Binding-site contacts:
Ligand atom O5 contacts residue TYR793 of chain 1.B at 4.5 Å.
Ligand atom C5 contacts residue TYR793 of chain 1.B at 4.0 Å (hydrophobic).
Ligand atom C8 contacts residue SER705 of chain 1.A at 3.8 Å.
Ligand atom C2 contacts residue ASN706 of chain 1.A at 2.5 Å.
Ligand atom O7 contacts residue ASN706 of chain 1.A at 3.7 Å.
Ligand atom C3 contacts residue ASN706 of chain 1.A at 3.8 Å.
Ligand atom C6 contacts residue TYR793 of chain 1.B at 4.2 Å (hydrophobic).
Ligand atom C1 contacts residue ASN706 of chain 1.A at 1.4 Å.
Ligand atom N2 contacts residue ASN706 of chain 1.A at 2.9 Å (h-bond).
Ligand atom C8 contacts residue ASN706 of chain 1.A at 4.0 Å.
Ligand atom C5 contacts residue ASN706 of chain 1.A at 3.7 Å.
Ligand atom C7 contacts residue ASN706 of chain 1.A at 3.5 Å.
Ligand atom O5 contacts residue ASN706 of chain 1.A at 2.4 Å (h-bond).
Ligand atom C4 contacts residue ASN706 of chain 1.A at 4.2 Å.

Sequence of chain 1.B:
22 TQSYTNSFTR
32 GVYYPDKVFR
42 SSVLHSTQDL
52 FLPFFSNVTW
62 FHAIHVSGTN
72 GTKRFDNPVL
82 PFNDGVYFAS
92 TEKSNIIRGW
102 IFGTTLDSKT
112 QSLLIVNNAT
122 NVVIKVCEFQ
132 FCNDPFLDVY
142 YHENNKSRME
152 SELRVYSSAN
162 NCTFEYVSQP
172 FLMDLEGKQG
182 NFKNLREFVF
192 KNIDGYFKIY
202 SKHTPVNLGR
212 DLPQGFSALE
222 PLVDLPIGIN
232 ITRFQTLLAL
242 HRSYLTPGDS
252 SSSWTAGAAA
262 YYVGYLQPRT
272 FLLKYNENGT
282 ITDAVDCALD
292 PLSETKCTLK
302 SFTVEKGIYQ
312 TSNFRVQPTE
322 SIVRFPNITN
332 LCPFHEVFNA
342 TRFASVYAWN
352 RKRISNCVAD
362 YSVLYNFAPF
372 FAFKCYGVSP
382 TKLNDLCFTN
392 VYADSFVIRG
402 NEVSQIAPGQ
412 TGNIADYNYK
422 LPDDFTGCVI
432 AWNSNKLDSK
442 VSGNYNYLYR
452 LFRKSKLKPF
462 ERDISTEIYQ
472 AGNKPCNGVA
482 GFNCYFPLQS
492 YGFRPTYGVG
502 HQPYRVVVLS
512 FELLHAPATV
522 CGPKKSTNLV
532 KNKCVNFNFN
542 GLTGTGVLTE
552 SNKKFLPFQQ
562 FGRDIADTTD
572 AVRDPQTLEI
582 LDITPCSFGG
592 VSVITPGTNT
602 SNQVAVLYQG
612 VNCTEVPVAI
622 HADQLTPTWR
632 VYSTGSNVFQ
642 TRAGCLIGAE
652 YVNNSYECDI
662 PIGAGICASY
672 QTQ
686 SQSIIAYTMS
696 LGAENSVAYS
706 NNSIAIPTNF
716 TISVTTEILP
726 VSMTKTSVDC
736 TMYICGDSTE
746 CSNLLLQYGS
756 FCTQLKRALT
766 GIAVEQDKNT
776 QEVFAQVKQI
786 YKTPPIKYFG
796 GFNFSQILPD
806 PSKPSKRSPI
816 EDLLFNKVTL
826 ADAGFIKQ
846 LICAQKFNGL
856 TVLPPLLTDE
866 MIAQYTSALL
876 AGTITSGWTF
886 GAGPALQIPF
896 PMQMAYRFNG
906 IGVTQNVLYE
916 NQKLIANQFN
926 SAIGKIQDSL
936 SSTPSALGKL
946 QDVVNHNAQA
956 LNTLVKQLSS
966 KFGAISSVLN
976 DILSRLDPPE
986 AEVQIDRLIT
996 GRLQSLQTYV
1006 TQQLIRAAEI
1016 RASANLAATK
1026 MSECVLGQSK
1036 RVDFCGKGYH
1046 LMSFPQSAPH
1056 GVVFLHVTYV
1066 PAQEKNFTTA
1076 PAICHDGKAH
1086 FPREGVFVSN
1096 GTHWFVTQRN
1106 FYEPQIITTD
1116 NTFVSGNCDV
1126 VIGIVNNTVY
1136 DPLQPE

This protein binds this small molecule.
Small molecule (SMILES): CC(=O)N[C@@H]1[C@@H](O)[C@H](O)[C@@H](CO)O[C@H]1O

Sequence of chain 1.A:
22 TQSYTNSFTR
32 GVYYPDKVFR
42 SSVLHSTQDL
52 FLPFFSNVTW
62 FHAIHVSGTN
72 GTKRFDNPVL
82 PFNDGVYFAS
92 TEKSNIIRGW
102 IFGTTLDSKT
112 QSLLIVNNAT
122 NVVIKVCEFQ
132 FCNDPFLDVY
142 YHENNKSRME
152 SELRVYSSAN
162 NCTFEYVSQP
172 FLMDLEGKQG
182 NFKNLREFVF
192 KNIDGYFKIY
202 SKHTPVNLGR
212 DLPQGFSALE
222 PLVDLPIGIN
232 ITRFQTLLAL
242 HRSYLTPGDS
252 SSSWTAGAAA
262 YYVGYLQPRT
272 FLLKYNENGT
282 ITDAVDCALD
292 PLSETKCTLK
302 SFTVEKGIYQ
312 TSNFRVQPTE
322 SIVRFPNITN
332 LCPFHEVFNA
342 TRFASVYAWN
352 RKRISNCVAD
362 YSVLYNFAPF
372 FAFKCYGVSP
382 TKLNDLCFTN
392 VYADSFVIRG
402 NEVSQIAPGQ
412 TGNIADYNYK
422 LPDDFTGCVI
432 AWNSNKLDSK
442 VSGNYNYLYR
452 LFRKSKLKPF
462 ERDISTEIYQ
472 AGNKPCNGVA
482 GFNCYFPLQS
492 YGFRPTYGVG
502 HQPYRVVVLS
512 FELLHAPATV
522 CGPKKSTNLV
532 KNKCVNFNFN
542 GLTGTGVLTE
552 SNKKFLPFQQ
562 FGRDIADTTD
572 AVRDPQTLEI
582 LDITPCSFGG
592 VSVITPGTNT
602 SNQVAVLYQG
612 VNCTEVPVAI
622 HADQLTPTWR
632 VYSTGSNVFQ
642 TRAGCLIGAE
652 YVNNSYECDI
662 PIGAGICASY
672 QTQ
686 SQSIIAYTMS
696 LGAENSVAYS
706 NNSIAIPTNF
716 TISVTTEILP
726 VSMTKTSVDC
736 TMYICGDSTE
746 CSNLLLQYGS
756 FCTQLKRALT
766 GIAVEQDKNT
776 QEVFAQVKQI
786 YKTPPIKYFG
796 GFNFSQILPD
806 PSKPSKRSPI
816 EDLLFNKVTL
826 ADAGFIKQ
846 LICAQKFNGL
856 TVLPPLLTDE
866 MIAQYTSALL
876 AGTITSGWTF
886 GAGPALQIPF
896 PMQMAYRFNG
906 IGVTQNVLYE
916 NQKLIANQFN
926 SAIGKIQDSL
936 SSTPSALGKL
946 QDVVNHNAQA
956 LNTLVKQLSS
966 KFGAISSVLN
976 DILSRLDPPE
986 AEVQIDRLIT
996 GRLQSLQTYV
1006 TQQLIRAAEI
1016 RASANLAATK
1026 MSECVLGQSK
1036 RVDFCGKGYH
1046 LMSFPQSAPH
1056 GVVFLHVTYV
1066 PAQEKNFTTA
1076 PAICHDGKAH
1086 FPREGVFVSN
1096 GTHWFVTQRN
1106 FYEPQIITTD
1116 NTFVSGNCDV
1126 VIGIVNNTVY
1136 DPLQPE